Sequence of chain 3.A:
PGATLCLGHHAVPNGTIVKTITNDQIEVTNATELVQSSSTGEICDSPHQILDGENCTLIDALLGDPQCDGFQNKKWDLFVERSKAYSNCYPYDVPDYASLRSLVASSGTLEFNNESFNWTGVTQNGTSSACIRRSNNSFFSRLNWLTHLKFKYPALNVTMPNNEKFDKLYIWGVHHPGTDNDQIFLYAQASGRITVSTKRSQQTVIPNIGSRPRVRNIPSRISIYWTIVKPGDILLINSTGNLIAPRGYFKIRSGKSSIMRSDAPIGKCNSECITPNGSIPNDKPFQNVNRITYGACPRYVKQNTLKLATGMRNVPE

Sequence of chain 3.B:
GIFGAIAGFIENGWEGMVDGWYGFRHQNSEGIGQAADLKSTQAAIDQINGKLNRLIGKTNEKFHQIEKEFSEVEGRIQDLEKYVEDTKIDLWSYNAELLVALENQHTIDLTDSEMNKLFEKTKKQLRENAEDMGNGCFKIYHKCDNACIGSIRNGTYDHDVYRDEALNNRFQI

The protein below binds the small molecule below.
Small molecule (SMILES): CC(=O)N[C@H]1[C@H](O[C@H]2[C@H](O)[C@@H](NC(C)=O)CO[C@@H]2CO)O[C@H](CO)[C@@H](O[C@@H]2O[C@H](CO[C@H]3O[C@H](CO)[C@@H](O)[C@H](O)[C@@H]3O)[C@@H](O)[C@H](O[C@H]3O[C@H](CO)[C@@H](O)[C@H](O)[C@@H]3O)[C@@H]2O)[C@@H]1O

Binding-site contacts:
Ligand atom C1 contacts residue ASN32 of chain 3.A at 1.4 Å.
Ligand atom C6 contacts residue LEU52 of chain 3.B at 3.8 Å (hydrophobic).
Ligand atom C3 contacts residue ASN32 of chain 3.A at 3.8 Å.
Ligand atom O7 contacts residue THR34 of chain 3.A at 4.2 Å.
Ligand atom C6 contacts residue THR312 of chain 3.A at 3.9 Å.
Ligand atom C5 contacts residue ASN32 of chain 3.A at 3.6 Å.
Ligand atom O4 contacts residue ILE56 of chain 3.B at 4.5 Å.
Ligand atom N2 contacts residue ASN32 of chain 3.A at 2.9 Å (h-bond).
Ligand atom C2 contacts residue ASN32 of chain 3.A at 2.5 Å.
Ligand atom O6 contacts residue LEU52 of chain 3.B at 3.4 Å.
Ligand atom O3 contacts residue ASP285 of chain 3.A at 4.4 Å.
Ligand atom C5 contacts residue THR312 of chain 3.A at 4.2 Å.
Ligand atom O5 contacts residue THR312 of chain 3.A at 3.1 Å (h-bond).
Ligand atom O6 contacts residue THR312 of chain 3.A at 3.8 Å.
Ligand atom C4 contacts residue ASP285 of chain 3.A at 4.1 Å.
Ligand atom O4 contacts residue ASP285 of chain 3.A at 4.0 Å.
Ligand atom C1 contacts residue THR312 of chain 3.A at 3.7 Å.
Ligand atom C8 contacts residue THR34 of chain 3.A at 3.5 Å.
Ligand atom C6 contacts residue ASP285 of chain 3.A at 4.1 Å.
Ligand atom C7 contacts residue ASN32 of chain 3.A at 3.5 Å.
Ligand atom O5 contacts residue ASN32 of chain 3.A at 2.3 Å (h-bond).
Ligand atom O7 contacts residue ASN32 of chain 3.A at 3.8 Å.
Ligand atom C7 contacts residue THR34 of chain 3.A at 4.3 Å.
Ligand atom C4 contacts residue ASN32 of chain 3.A at 4.2 Å.